This protein binds this small molecule.
Small molecule (SMILES): C[C@@H](O)CC(=O)N(c1ccc(C(C)(C)C)cc1)[C@@H](C(=O)NC1CCCCC1)c1cccnc1

Sequence of chain 1.A:
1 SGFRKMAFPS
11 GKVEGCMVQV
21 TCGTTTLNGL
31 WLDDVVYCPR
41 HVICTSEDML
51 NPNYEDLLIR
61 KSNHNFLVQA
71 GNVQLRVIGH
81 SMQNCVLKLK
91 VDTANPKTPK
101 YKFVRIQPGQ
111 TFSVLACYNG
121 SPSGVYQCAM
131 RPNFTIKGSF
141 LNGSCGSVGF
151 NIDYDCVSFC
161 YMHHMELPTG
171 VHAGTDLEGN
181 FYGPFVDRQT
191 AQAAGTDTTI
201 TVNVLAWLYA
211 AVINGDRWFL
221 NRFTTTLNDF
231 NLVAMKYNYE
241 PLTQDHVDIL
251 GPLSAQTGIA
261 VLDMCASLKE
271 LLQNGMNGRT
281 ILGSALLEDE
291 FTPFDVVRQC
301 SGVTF

Binding-site contacts:
Ligand atom C32 contacts residue MET49 of chain 1.A at 3.6 Å (hydrophobic).
Ligand atom O10 contacts residue GLU166 of chain 1.A at 2.9 Å (salt-bridge).
Ligand atom C20 contacts residue PHE140 of chain 1.A at 3.2 Å (hydrophobic).
Ligand atom O03 contacts residue CYS145 of chain 1.A at 3.1 Å.
Ligand atom C05 contacts residue CYS145 of chain 1.A at 2.9 Å (hydrophobic).
Ligand atom O06 contacts residue GLY143 of chain 1.A at 3.0 Å (h-bond).
Ligand atom O03 contacts residue LEU27 of chain 1.A at 3.6 Å.
Ligand atom C16 contacts residue GLN189 of chain 1.A at 3.4 Å.
Ligand atom N22 contacts residue SER144 of chain 1.A at 3.8 Å.
Ligand atom C13 contacts residue GLU166 of chain 1.A at 3.5 Å.
Ligand atom C04 contacts residue CYS145 of chain 1.A at 2.0 Å (hydrophobic).
Ligand atom C25 contacts residue CYS145 of chain 1.A at 3.5 Å (hydrophobic).
Ligand atom C21 contacts residue GLU166 of chain 1.A at 3.5 Å.
Ligand atom C14 contacts residue GLU166 of chain 1.A at 3.6 Å.
Ligand atom O06 contacts residue CYS145 of chain 1.A at 3.5 Å (h-bond).
Ligand atom C19 contacts residue ASN142 of chain 1.A at 3.7 Å.
Ligand atom N22 contacts residue HIS163 of chain 1.A at 3.0 Å (h-bond).
Ligand atom C25 contacts residue HIS41 of chain 1.A at 3.8 Å.
Ligand atom C31 contacts residue HIS41 of chain 1.A at 3.6 Å.
Ligand atom C20 contacts residue GLU166 of chain 1.A at 3.5 Å.
Ligand atom C20 contacts residue ASN142 of chain 1.A at 3.7 Å.
Ligand atom C26 contacts residue HIS41 of chain 1.A at 3.5 Å.
Ligand atom C23 contacts residue HIS163 of chain 1.A at 3.7 Å.
Ligand atom C33 contacts residue GLN189 of chain 1.A at 3.7 Å.
Ligand atom C20 contacts residue LEU141 of chain 1.A at 3.4 Å (hydrophobic).
Ligand atom C05 contacts residue GLY143 of chain 1.A at 3.8 Å.
Ligand atom O06 contacts residue ASN142 of chain 1.A at 3.2 Å.
Ligand atom O03 contacts residue HIS41 of chain 1.A at 3.7 Å.
Ligand atom C21 contacts residue LEU141 of chain 1.A at 3.6 Å (hydrophobic).
Ligand atom O10 contacts residue MET165 of chain 1.A at 3.5 Å.
Ligand atom C26 contacts residue HIS164 of chain 1.A at 3.4 Å.
Ligand atom N07 contacts residue CYS145 of chain 1.A at 3.6 Å (h-bond).
Ligand atom O06 contacts residue LEU141 of chain 1.A at 3.5 Å (h-bond).
Ligand atom C02 contacts residue CYS145 of chain 1.A at 2.9 Å (hydrophobic).
Ligand atom C21 contacts residue PHE140 of chain 1.A at 3.0 Å (hydrophobic).
Ligand atom C02 contacts residue HIS41 of chain 1.A at 3.5 Å.
Ligand atom N22 contacts residue GLU166 of chain 1.A at 3.7 Å.
Ligand atom C23 contacts residue GLU166 of chain 1.A at 3.6 Å.
Ligand atom C12 contacts residue GLU166 of chain 1.A at 3.3 Å.
Ligand atom C25 contacts residue HIS164 of chain 1.A at 3.0 Å.

Sequence of chain 2.A:
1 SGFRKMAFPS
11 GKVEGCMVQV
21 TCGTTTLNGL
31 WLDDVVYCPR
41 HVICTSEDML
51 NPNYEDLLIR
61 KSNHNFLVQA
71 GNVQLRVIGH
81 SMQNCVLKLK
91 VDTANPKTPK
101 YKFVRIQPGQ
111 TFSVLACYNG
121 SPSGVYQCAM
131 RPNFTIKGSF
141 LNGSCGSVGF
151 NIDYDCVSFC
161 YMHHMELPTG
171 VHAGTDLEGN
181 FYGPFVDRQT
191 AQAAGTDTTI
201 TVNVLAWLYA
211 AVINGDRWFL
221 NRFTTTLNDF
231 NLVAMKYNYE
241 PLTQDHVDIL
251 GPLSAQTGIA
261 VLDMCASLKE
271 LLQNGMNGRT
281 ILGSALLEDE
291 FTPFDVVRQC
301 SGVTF